Binding-site contacts:
Ligand atom C8 contacts residue PHE121 of chain 3.B at 3.8 Å (hydrophobic).
Ligand atom C7 contacts residue PHE121 of chain 3.B at 3.8 Å (hydrophobic).
Ligand atom O7 contacts residue LYS133 of chain 3.B at 3.5 Å.
Ligand atom C7 contacts residue GLN100 of chain 3.B at 4.3 Å.
Ligand atom C5 contacts residue ASN122 of chain 3.B at 3.6 Å.
Ligand atom C4 contacts residue ASN122 of chain 3.B at 4.3 Å.
Ligand atom C1 contacts residue ASN122 of chain 3.B at 1.4 Å.
Ligand atom N2 contacts residue LYS133 of chain 3.B at 3.9 Å.
Ligand atom O7 contacts residue GLN100 of chain 3.B at 4.2 Å.
Ligand atom C8 contacts residue ASN122 of chain 3.B at 3.4 Å.
Ligand atom N2 contacts residue ASN122 of chain 3.B at 3.0 Å (h-bond).
Ligand atom C7 contacts residue LYS133 of chain 3.B at 4.1 Å.
Ligand atom C3 contacts residue ASN122 of chain 3.B at 3.8 Å.
Ligand atom C2 contacts residue ASN122 of chain 3.B at 2.5 Å.
Ligand atom O7 contacts residue SER120 of chain 3.B at 3.6 Å.
Ligand atom O5 contacts residue ASN122 of chain 3.B at 2.3 Å (h-bond).
Ligand atom C8 contacts residue THR98 of chain 3.B at 4.5 Å.
Ligand atom O7 contacts residue ASN122 of chain 3.B at 3.9 Å.
Ligand atom C7 contacts residue ASN122 of chain 3.B at 3.4 Å.
Ligand atom O7 contacts residue PHE121 of chain 3.B at 3.1 Å.
Ligand atom C8 contacts residue GLN100 of chain 3.B at 4.0 Å.

A protein and the small-molecule ligand that binds it are described below.
Small molecule (SMILES): CC(=O)N[C@H]1[C@H](O[C@H]2[C@H](O)[C@@H](NC(C)=O)CO[C@@H]2CO)O[C@H](CO)[C@@H](O[C@@H]2O[C@H](CO[C@H]3O[C@H](CO)[C@@H](O)[C@H](O)[C@@H]3O)[C@@H](O)[C@H](O[C@H]3O[C@H](CO)[C@@H](O)[C@H](O)[C@@H]3O)[C@@H]2O)[C@@H]1O

Sequence of chain 3.B:
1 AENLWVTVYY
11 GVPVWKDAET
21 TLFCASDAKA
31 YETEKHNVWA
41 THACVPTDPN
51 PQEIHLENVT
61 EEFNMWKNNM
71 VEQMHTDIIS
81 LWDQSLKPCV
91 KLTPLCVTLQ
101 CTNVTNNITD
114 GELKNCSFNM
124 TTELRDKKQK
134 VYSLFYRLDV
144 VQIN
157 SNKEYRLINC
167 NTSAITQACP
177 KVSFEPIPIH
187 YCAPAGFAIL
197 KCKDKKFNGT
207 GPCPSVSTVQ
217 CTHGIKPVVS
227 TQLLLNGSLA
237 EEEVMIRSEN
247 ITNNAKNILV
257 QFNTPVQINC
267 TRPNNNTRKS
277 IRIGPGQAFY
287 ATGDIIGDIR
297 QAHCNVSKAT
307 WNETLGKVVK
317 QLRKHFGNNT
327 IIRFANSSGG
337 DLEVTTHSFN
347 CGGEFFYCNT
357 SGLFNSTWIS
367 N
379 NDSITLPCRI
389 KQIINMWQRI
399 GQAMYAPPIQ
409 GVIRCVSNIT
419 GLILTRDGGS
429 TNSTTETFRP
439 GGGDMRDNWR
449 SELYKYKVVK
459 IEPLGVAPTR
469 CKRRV